Sequence of chain 1.D:
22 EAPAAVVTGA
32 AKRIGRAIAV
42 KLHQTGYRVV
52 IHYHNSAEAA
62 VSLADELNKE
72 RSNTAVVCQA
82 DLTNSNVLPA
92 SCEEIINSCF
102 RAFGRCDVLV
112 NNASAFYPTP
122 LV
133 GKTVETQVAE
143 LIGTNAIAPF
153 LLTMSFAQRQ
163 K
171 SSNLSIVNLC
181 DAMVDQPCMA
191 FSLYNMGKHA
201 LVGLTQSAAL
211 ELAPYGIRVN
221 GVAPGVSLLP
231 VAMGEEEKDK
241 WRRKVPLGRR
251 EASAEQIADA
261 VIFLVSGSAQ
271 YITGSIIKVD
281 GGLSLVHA

Binding-site contacts:
Ligand atom CAG contacts residue PHE117 of chain 1.D at 3.5 Å (hydrophobic).
Ligand atom NAI contacts residue TYR194 of chain 1.D at 3.7 Å.
Ligand atom CAA contacts residue MET233 of chain 1.D at 3.9 Å (hydrophobic).
Ligand atom CAQ contacts residue TYR194 of chain 1.D at 3.6 Å (hydrophobic).
Ligand atom CAN contacts residue NAP1 of chain 1.L at 3.8 Å.
Ligand atom CAN contacts residue PHE117 of chain 1.D at 3.7 Å (hydrophobic).
Ligand atom NAJ contacts residue TYR194 of chain 1.D at 2.9 Å (h-bond).
Ligand atom NAJ contacts residue PHE117 of chain 1.D at 3.6 Å.
Ligand atom CAO contacts residue PHE117 of chain 1.D at 3.6 Å (hydrophobic).
Ligand atom NAJ contacts residue ASP181 of chain 1.D at 3.7 Å.
Ligand atom NAK contacts residue PHE117 of chain 1.D at 3.8 Å.
Ligand atom NAJ contacts residue NAP1 of chain 1.L at 3.3 Å.
Ligand atom OAC contacts residue PHE117 of chain 1.D at 3.9 Å.
Ligand atom CAH contacts residue TYR194 of chain 1.D at 3.9 Å (hydrophobic).
Ligand atom NAI contacts residue SER115 of chain 1.D at 3.9 Å.
Ligand atom CAM contacts residue PHE117 of chain 1.D at 3.4 Å (hydrophobic).
Ligand atom CAO contacts residue NAP1 of chain 1.L at 3.5 Å.
Ligand atom CAM contacts residue SER115 of chain 1.D at 3.9 Å.
Ligand atom NAB contacts residue SER115 of chain 1.D at 3.0 Å (h-bond).
Ligand atom CAR contacts residue NAP1 of chain 1.L at 3.7 Å.
Ligand atom CAA contacts residue TRP241 of chain 1.D at 3.6 Å (hydrophobic).
Ligand atom NAI contacts residue NAP1 of chain 1.L at 2.8 Å (h-bond).
Ligand atom NAK contacts residue NAP1 of chain 1.L at 2.9 Å (h-bond).
Ligand atom CAM contacts residue NAP1 of chain 1.L at 3.3 Å.
Ligand atom CAQ contacts residue NAP1 of chain 1.L at 3.7 Å.
Ligand atom CAE contacts residue PRO230 of chain 1.D at 3.5 Å (hydrophobic).
Ligand atom CAD contacts residue VAL226 of chain 1.D at 3.4 Å (hydrophobic).
Ligand atom CAH contacts residue NAP1 of chain 1.L at 3.2 Å.
Ligand atom OAC contacts residue ARG34 of chain 1.D at 3.9 Å.
Ligand atom CAP contacts residue NAP1 of chain 1.L at 3.8 Å.
Ligand atom OAC contacts residue NAP1 of chain 1.L at 3.7 Å.
Ligand atom CAR contacts residue PHE117 of chain 1.D at 3.8 Å (hydrophobic).
Ligand atom NAI contacts residue PHE117 of chain 1.D at 3.7 Å.
Ligand atom NAB contacts residue NAP1 of chain 1.L at 2.9 Å (h-bond).
Ligand atom NAB contacts residue PHE117 of chain 1.D at 3.6 Å.
Ligand atom CAQ contacts residue PHE117 of chain 1.D at 3.5 Å (hydrophobic).
Ligand atom CAA contacts residue LEU229 of chain 1.D at 3.8 Å (hydrophobic).
Ligand atom CAP contacts residue PHE117 of chain 1.D at 3.6 Å (hydrophobic).
Ligand atom CAH contacts residue PHE117 of chain 1.D at 3.5 Å (hydrophobic).
Ligand atom CAF contacts residue NAP1 of chain 1.L at 3.8 Å.

A small-molecule ligand and the protein it binds are described below.
Small molecule (SMILES): Cc1ccc(-c2c[nH]c3nc(N)[nH]c(=O)c23)cc1